Sequence of chain 3.I:
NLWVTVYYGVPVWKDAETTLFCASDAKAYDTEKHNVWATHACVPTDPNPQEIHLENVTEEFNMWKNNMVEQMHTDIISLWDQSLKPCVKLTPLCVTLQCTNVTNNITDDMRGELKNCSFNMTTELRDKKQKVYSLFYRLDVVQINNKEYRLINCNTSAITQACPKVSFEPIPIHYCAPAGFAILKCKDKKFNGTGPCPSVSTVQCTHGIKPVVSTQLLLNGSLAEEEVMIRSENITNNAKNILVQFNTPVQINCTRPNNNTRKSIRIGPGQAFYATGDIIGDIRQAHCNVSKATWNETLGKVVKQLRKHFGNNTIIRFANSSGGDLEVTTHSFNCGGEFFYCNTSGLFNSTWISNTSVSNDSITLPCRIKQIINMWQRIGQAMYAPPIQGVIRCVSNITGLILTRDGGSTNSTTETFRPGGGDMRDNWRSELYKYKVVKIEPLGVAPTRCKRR

Binding-site contacts:
Ligand atom O5 contacts residue TYR135 of chain 3.I at 4.1 Å.
Ligand atom O7 contacts residue ASN118 of chain 3.I at 3.4 Å (h-bond).
Ligand atom C3 contacts residue ASN118 of chain 3.I at 3.8 Å.
Ligand atom O6 contacts residue SER120 of chain 3.I at 4.4 Å.
Ligand atom O7 contacts residue THR105 of chain 3.I at 3.2 Å.
Ligand atom C2 contacts residue ASN118 of chain 3.I at 2.5 Å.
Ligand atom C6 contacts residue TYR135 of chain 3.I at 4.5 Å (hydrophobic).
Ligand atom O5 contacts residue ASN118 of chain 3.I at 2.4 Å (h-bond).
Ligand atom C4 contacts residue ASN118 of chain 3.I at 4.3 Å.
Ligand atom C1 contacts residue TYR135 of chain 3.I at 4.0 Å (hydrophobic).
Ligand atom N2 contacts residue ASN118 of chain 3.I at 2.9 Å (h-bond).
Ligand atom O6 contacts residue TYR135 of chain 3.I at 4.1 Å.
Ligand atom O4 contacts residue TYR135 of chain 3.I at 4.2 Å.
Ligand atom C4 contacts residue TYR135 of chain 3.I at 4.3 Å (hydrophobic).
Ligand atom C3 contacts residue TYR135 of chain 3.I at 4.0 Å (hydrophobic).
Ligand atom C7 contacts residue ASN118 of chain 3.I at 3.3 Å.
Ligand atom C8 contacts residue ASN118 of chain 3.I at 4.4 Å.
Ligand atom C7 contacts residue THR105 of chain 3.I at 4.3 Å.
Ligand atom C5 contacts residue TYR135 of chain 3.I at 3.6 Å (hydrophobic).
Ligand atom C5 contacts residue ASN118 of chain 3.I at 3.7 Å.
Ligand atom C1 contacts residue ASN118 of chain 3.I at 1.4 Å.

This protein binds this small molecule.
Small molecule (SMILES): CC(=O)N[C@@H]1[C@@H](O)[C@H](O)[C@@H](CO)O[C@H]1O